Sequence of chain 1.A:
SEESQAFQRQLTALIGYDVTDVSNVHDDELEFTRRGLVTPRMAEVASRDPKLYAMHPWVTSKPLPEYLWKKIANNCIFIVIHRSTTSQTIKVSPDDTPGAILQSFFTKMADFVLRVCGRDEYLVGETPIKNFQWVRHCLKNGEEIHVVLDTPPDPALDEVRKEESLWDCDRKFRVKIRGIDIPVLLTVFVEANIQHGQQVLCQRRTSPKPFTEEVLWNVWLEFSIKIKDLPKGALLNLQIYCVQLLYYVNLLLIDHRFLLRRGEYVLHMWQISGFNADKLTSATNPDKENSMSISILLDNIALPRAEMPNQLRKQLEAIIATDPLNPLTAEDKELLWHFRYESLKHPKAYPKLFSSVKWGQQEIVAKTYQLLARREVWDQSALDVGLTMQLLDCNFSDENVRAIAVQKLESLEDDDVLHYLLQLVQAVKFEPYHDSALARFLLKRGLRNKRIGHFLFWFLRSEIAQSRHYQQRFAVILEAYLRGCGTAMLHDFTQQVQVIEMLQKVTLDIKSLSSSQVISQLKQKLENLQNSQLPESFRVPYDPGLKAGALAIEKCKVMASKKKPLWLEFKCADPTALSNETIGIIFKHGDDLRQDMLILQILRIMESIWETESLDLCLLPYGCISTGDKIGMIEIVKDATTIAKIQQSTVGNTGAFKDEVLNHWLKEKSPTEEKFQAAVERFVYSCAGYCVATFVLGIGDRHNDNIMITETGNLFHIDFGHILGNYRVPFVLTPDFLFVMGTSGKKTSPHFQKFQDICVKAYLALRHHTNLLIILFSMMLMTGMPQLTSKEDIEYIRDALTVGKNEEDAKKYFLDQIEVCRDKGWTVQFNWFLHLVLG

Binding-site contacts:
Ligand atom C23 contacts residue ASP822 of chain 1.A at 3.2 Å.
Ligand atom C19 contacts residue MET811 of chain 1.A at 3.8 Å (hydrophobic).
Ligand atom C12 contacts residue GLU738 of chain 1.A at 3.0 Å.
Ligand atom N1 contacts residue MET811 of chain 1.A at 3.6 Å.
Ligand atom N11 contacts residue MET811 of chain 1.A at 3.4 Å.
Ligand atom C23 contacts residue ASP699 of chain 1.A at 3.5 Å.
Ligand atom N25 contacts residue ASP822 of chain 1.A at 3.8 Å.
Ligand atom C6 contacts residue GLU738 of chain 1.A at 3.5 Å.
Ligand atom C10 contacts residue ILE737 of chain 1.A at 3.7 Å (hydrophobic).
Ligand atom N1 contacts residue ILE739 of chain 1.A at 3.8 Å.
Ligand atom N24 contacts residue LYS691 of chain 1.A at 3.2 Å (salt-bridge).
Ligand atom C12 contacts residue TYR725 of chain 1.A at 3.3 Å (hydrophobic).
Ligand atom C23 contacts residue LYS691 of chain 1.A at 4.0 Å.
Ligand atom C2 contacts residue MET811 of chain 1.A at 3.1 Å (hydrophobic).
Ligand atom C9 contacts residue ILE821 of chain 1.A at 3.9 Å (hydrophobic).
Ligand atom C6 contacts residue VAL740 of chain 1.A at 3.9 Å (hydrophobic).
Ligand atom O13 contacts residue ILE821 of chain 1.A at 3.9 Å.
Ligand atom N3 contacts residue MET811 of chain 1.A at 3.2 Å.
Ligand atom C4 contacts residue ILE689 of chain 1.A at 4.0 Å (hydrophobic).
Ligand atom C21 contacts residue ILE821 of chain 1.A at 4.0 Å (hydrophobic).
Ligand atom C23 contacts residue TYR725 of chain 1.A at 3.6 Å (hydrophobic).
Ligand atom C12 contacts residue ILE737 of chain 1.A at 4.0 Å (hydrophobic).
Ligand atom C8 contacts residue ILE821 of chain 1.A at 3.8 Å (hydrophobic).
Ligand atom N1 contacts residue GLU738 of chain 1.A at 3.8 Å.
Ligand atom O20 contacts residue MET662 of chain 1.A at 3.9 Å.
Ligand atom N11 contacts residue ILE739 of chain 1.A at 3.4 Å.
Ligand atom C22 contacts residue ILE821 of chain 1.A at 4.0 Å (hydrophobic).
Ligand atom C22 contacts residue ASP822 of chain 1.A at 3.4 Å.
Ligand atom C22 contacts residue ILE737 of chain 1.A at 4.0 Å (hydrophobic).
Ligand atom C16 contacts residue MET662 of chain 1.A at 3.7 Å (hydrophobic).
Ligand atom N24 contacts residue ASP822 of chain 1.A at 2.9 Å (salt-bridge).
Ligand atom C2 contacts residue ILE739 of chain 1.A at 3.9 Å (hydrophobic).
Ligand atom C15 contacts residue ILE689 of chain 1.A at 3.4 Å (hydrophobic).
Ligand atom C4 contacts residue MET811 of chain 1.A at 3.7 Å (hydrophobic).
Ligand atom N11 contacts residue VAL740 of chain 1.A at 2.6 Å (h-bond).
Ligand atom N1 contacts residue VAL740 of chain 1.A at 2.9 Å (h-bond).
Ligand atom N7 contacts residue ILE689 of chain 1.A at 3.8 Å.
Ligand atom C22 contacts residue TYR725 of chain 1.A at 3.2 Å (hydrophobic).
Ligand atom C2 contacts residue VAL740 of chain 1.A at 3.5 Å (hydrophobic).
Ligand atom C10 contacts residue ILE821 of chain 1.A at 3.8 Å (hydrophobic).

A small-molecule ligand and the protein it binds are described below.
Small molecule (SMILES): COC1CCC(n2c(=O)c(-c3cc[nH]n3)cc3c(C)nc(N)nc32)CC1